Binding-site contacts:
Ligand atom C20 contacts residue PHE104 of chain 5.A at 3.2 Å (hydrophobic).
Ligand atom C20 contacts residue TRP56 of chain 5.A at 3.9 Å (hydrophobic).
Ligand atom CL2 contacts residue ALA53 of chain 5.A at 4.1 Å.
Ligand atom CL2 contacts residue LEU83 of chain 5.A at 3.9 Å.
Ligand atom C17 contacts residue LEU83 of chain 5.A at 3.8 Å (hydrophobic).
Ligand atom N6 contacts residue PHE47 of chain 5.A at 4.2 Å.
Ligand atom C11 contacts residue ASP46 of chain 5.A at 3.8 Å.
Ligand atom C16 contacts residue SER103 of chain 5.A at 3.7 Å.
Ligand atom N10 contacts residue SER103 of chain 5.A at 3.0 Å (h-bond).
Ligand atom N10 contacts residue TRP56 of chain 5.A at 4.0 Å.
Ligand atom N9 contacts residue SER103 of chain 5.A at 3.4 Å (h-bond).
Ligand atom C18 contacts residue PHE104 of chain 5.A at 4.1 Å (hydrophobic).
Ligand atom N9 contacts residue PHE422 of chain 5.A at 3.0 Å (h-bond).
Ligand atom C17 contacts residue TRP56 of chain 5.A at 3.5 Å (hydrophobic).
Ligand atom N7 contacts residue PHE44 of chain 5.A at 3.8 Å.
Ligand atom N6 contacts residue ASP46 of chain 5.A at 3.2 Å (salt-bridge).
Ligand atom C18 contacts residue TRP56 of chain 5.A at 3.8 Å (hydrophobic).
Ligand atom C10 contacts residue TRP56 of chain 5.A at 3.9 Å (hydrophobic).
Ligand atom C16 contacts residue MET85 of chain 5.A at 3.8 Å (hydrophobic).
Ligand atom C13 contacts residue ASP46 of chain 5.A at 3.4 Å.
Ligand atom C19 contacts residue TRP56 of chain 5.A at 4.0 Å (hydrophobic).
Ligand atom C12 contacts residue TRP56 of chain 5.A at 4.1 Å (hydrophobic).
Ligand atom N8 contacts residue PHE104 of chain 5.A at 4.1 Å.
Ligand atom C12 contacts residue SER52 of chain 5.A at 4.0 Å.
Ligand atom C15 contacts residue TRP56 of chain 5.A at 3.6 Å (hydrophobic).
Ligand atom C15 contacts residue PHE104 of chain 5.A at 3.8 Å (hydrophobic).
Ligand atom C16 contacts residue TRP56 of chain 5.A at 3.4 Å (hydrophobic).
Ligand atom N7 contacts residue ASP46 of chain 5.A at 2.7 Å (salt-bridge).
Ligand atom C14 contacts residue PHE422 of chain 5.A at 4.0 Å (hydrophobic).
Ligand atom CL2 contacts residue TRP33 of chain 5.A at 4.1 Å.
Ligand atom N10 contacts residue PHE422 of chain 5.A at 4.0 Å.
Ligand atom C18 contacts residue LEU83 of chain 5.A at 4.1 Å (hydrophobic).
Ligand atom C15 contacts residue SER103 of chain 5.A at 3.7 Å.
Ligand atom C19 contacts residue ALA53 of chain 5.A at 3.8 Å (hydrophobic).
Ligand atom C16 contacts residue PHE104 of chain 5.A at 4.2 Å (hydrophobic).
Ligand atom C19 contacts residue PHE104 of chain 5.A at 3.4 Å (hydrophobic).
Ligand atom CL2 contacts residue ARG57 of chain 5.A at 3.7 Å.
Ligand atom C12 contacts residue ASP46 of chain 5.A at 4.1 Å.
Ligand atom C14 contacts residue SER103 of chain 5.A at 3.6 Å.
Ligand atom C11 contacts residue TRP56 of chain 5.A at 4.2 Å (hydrophobic).

Sequence of chain 5.A:
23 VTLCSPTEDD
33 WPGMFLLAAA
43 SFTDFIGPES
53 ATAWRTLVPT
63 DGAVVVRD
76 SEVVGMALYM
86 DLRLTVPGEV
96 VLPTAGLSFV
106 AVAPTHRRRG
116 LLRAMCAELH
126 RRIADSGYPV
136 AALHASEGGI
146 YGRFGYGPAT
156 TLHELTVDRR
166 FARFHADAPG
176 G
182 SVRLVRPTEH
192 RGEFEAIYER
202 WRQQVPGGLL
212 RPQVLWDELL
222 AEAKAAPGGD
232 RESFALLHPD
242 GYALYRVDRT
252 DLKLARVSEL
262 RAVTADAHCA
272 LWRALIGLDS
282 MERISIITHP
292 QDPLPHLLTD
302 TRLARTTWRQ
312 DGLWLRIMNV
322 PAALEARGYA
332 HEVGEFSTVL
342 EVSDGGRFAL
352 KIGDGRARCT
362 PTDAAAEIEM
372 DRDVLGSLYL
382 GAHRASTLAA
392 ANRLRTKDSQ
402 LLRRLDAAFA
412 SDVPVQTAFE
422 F

The small molecule below binds the protein below.
Small molecule (SMILES): [H]/N=C(\N/C(=N/[H])NCCCCCCNC(=N)NC(=N)Nc1ccc(Cl)cc1)Nc1ccc(Cl)cc1